Sequence of chain 1.A:
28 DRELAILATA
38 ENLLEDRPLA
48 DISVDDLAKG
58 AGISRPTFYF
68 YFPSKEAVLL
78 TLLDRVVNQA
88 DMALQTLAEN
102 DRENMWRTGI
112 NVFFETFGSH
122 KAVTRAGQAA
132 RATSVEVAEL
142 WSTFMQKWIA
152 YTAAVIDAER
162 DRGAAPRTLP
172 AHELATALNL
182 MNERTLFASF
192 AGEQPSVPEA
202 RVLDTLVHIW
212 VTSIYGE

Binding-site contacts:
Ligand atom CAD contacts residue PHE114 of chain 1.A at 3.6 Å (hydrophobic).
Ligand atom CAK contacts residue ASN180 of chain 1.A at 3.1 Å.
Ligand atom CAM contacts residue PHE114 of chain 1.A at 3.2 Å (hydrophobic).
Ligand atom CAB contacts residue GLU184 of chain 1.A at 3.8 Å.
Ligand atom CAM contacts residue MET146 of chain 1.A at 3.3 Å (hydrophobic).
Ligand atom CAK contacts residue MET146 of chain 1.A at 3.4 Å (hydrophobic).
Ligand atom CAA contacts residue MET146 of chain 1.A at 3.1 Å (hydrophobic).
Ligand atom CAJ contacts residue LEU187 of chain 1.A at 3.8 Å (hydrophobic).
Ligand atom CAG contacts residue THR125 of chain 1.A at 3.9 Å.
Ligand atom CAD contacts residue GLU184 of chain 1.A at 3.5 Å.
Ligand atom CAH contacts residue LEU187 of chain 1.A at 3.4 Å (hydrophobic).
Ligand atom CAA contacts residue ASN180 of chain 1.A at 3.3 Å.
Ligand atom CAJ contacts residue PHE118 of chain 1.A at 3.9 Å (hydrophobic).
Ligand atom CAF contacts residue PHE118 of chain 1.A at 4.1 Å (hydrophobic).
Ligand atom CAA contacts residue TRP149 of chain 1.A at 3.4 Å (hydrophobic).
Ligand atom CAE contacts residue MET146 of chain 1.A at 3.8 Å (hydrophobic).
Ligand atom CAN contacts residue GLU184 of chain 1.A at 3.7 Å.
Ligand atom CAN contacts residue PHE114 of chain 1.A at 3.9 Å (hydrophobic).
Ligand atom CAI contacts residue TRP142 of chain 1.A at 3.5 Å (hydrophobic).
Ligand atom CAC contacts residue MET146 of chain 1.A at 2.9 Å (hydrophobic).
Ligand atom CAA contacts residue ILE150 of chain 1.A at 3.3 Å (hydrophobic).
Ligand atom CAH contacts residue GLU184 of chain 1.A at 3.7 Å.
Ligand atom CAF contacts residue THR125 of chain 1.A at 3.4 Å.
Ligand atom CAC contacts residue PHE114 of chain 1.A at 3.5 Å (hydrophobic).
Ligand atom CAB contacts residue ASN180 of chain 1.A at 3.8 Å.
Ligand atom NAO contacts residue GLU184 of chain 1.A at 3.8 Å.
Ligand atom CAD contacts residue ASN183 of chain 1.A at 3.9 Å.
Ligand atom CAB contacts residue PHE114 of chain 1.A at 3.4 Å (hydrophobic).
Ligand atom NAL contacts residue ASN180 of chain 1.A at 3.8 Å.
Ligand atom CAH contacts residue PHE188 of chain 1.A at 3.7 Å (hydrophobic).
Ligand atom CAC contacts residue PHE145 of chain 1.A at 3.6 Å (hydrophobic).
Ligand atom CAI contacts residue PHE118 of chain 1.A at 4.1 Å (hydrophobic).
Ligand atom CAG contacts residue TRP142 of chain 1.A at 4.0 Å (hydrophobic).
Ligand atom NAL contacts residue MET146 of chain 1.A at 2.7 Å (h-bond).
Ligand atom CAB contacts residue ASN183 of chain 1.A at 3.9 Å.
Ligand atom CAE contacts residue PHE145 of chain 1.A at 3.9 Å (hydrophobic).
Ligand atom CAK contacts residue PHE114 of chain 1.A at 3.4 Å (hydrophobic).
Ligand atom CAH contacts residue PHE191 of chain 1.A at 4.1 Å (hydrophobic).
Ligand atom CAE contacts residue PHE114 of chain 1.A at 4.0 Å (hydrophobic).
Ligand atom CAG contacts residue GLN129 of chain 1.A at 3.9 Å.

A protein and the small-molecule ligand that binds it are described below.
Small molecule (SMILES): CNCc1ccc(N2CCCCC2)cc1